Sequence of chain 1.A:
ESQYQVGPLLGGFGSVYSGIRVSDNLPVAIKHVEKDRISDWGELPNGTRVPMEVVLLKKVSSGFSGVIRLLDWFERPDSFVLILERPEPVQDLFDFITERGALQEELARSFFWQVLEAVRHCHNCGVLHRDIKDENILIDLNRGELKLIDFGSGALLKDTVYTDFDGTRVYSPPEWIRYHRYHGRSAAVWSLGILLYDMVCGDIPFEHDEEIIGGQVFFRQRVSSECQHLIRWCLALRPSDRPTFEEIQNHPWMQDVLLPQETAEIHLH

A protein and the small-molecule ligand that binds it are described below.
Small molecule (SMILES): C[C@H](NC(=O)[C@@H](N)CCCN=C(N)N)C(=O)N[C@@H](CCCN=C(N)N)C(=O)N[C@@H](CCCN=C(N)N)C(=O)N[C@@H](CCCN=C(N)N)C(=O)N[C@@H](Cc1cnc[nH]1)C(=O)N1CCC[C@H]1C(=O)N[C@H](C=O)CO

Binding-site contacts:
Ligand atom CG contacts residue VAL207 of chain 1.A at 3.6 Å (hydrophobic).
Ligand atom CG contacts residue GLU172 of chain 1.A at 3.4 Å.
Ligand atom CB contacts residue GLU172 of chain 1.A at 3.5 Å.
Ligand atom CZ contacts residue PHE131 of chain 1.A at 3.6 Å (hydrophobic).
Ligand atom CB contacts residue ASP203 of chain 1.A at 3.4 Å.
Ligand atom CD contacts residue THR135 of chain 1.A at 3.6 Å.
Ligand atom CB contacts residue THR205 of chain 1.A at 3.6 Å.
Ligand atom CG contacts residue PHE131 of chain 1.A at 3.6 Å (hydrophobic).
Ligand atom CG contacts residue ASP240 of chain 1.A at 3.7 Å.
Ligand atom CA contacts residue GLY204 of chain 1.A at 3.4 Å.
Ligand atom NE2 contacts residue GLU244 of chain 1.A at 2.7 Å (salt-bridge).
Ligand atom NH2 contacts residue ASP240 of chain 1.A at 3.1 Å (salt-bridge).
Ligand atom NH1 contacts residue ILE241 of chain 1.A at 3.6 Å.
Ligand atom O contacts residue PHE131 of chain 1.A at 3.5 Å.
Ligand atom NE contacts residue THR135 of chain 1.A at 2.8 Å (h-bond).
Ligand atom CA contacts residue ASP240 of chain 1.A at 3.5 Å.
Ligand atom CD contacts residue GLU172 of chain 1.A at 3.5 Å.
Ligand atom NH1 contacts residue ARG257 of chain 1.A at 3.5 Å (salt-bridge).
Ligand atom CD2 contacts residue GLU244 of chain 1.A at 3.5 Å.
Ligand atom CZ contacts residue ASP171 of chain 1.A at 3.6 Å.
Ligand atom NH1 contacts residue PHE131 of chain 1.A at 2.9 Å (h-bond).
Ligand atom C contacts residue GLY204 of chain 1.A at 3.0 Å.
Ligand atom O contacts residue GLU172 of chain 1.A at 3.2 Å (salt-bridge).
Ligand atom N contacts residue GLU172 of chain 1.A at 3.1 Å (salt-bridge).
Ligand atom NH2 contacts residue ASP171 of chain 1.A at 3.6 Å.
Ligand atom OG contacts residue ASP168 of chain 1.A at 2.8 Å (salt-bridge).
Ligand atom CE1 contacts residue GLU244 of chain 1.A at 3.6 Å.
Ligand atom NH1 contacts residue PRO242 of chain 1.A at 3.2 Å (h-bond).
Ligand atom NH1 contacts residue ASP171 of chain 1.A at 2.8 Å (salt-bridge).
Ligand atom CD contacts residue GLY239 of chain 1.A at 3.6 Å.
Ligand atom CE1 contacts residue ILE241 of chain 1.A at 3.5 Å (hydrophobic).
Ligand atom NH2 contacts residue ASP129 of chain 1.A at 3.0 Å (salt-bridge).
Ligand atom NH2 contacts residue ASP132 of chain 1.A at 3.1 Å (salt-bridge).
Ligand atom NH2 contacts residue ASP235 of chain 1.A at 3.0 Å (salt-bridge).
Ligand atom NH1 contacts residue ILE134 of chain 1.A at 3.5 Å.
Ligand atom NH1 contacts residue GLU172 of chain 1.A at 2.9 Å (salt-bridge).
Ligand atom NH2 contacts residue PRO242 of chain 1.A at 3.5 Å (h-bond).
Ligand atom O contacts residue LYS170 of chain 1.A at 2.7 Å (salt-bridge).
Ligand atom C contacts residue ASP203 of chain 1.A at 3.5 Å.
Ligand atom NH2 contacts residue GLU248 of chain 1.A at 2.8 Å (salt-bridge).